Sequence of chain 1.A:
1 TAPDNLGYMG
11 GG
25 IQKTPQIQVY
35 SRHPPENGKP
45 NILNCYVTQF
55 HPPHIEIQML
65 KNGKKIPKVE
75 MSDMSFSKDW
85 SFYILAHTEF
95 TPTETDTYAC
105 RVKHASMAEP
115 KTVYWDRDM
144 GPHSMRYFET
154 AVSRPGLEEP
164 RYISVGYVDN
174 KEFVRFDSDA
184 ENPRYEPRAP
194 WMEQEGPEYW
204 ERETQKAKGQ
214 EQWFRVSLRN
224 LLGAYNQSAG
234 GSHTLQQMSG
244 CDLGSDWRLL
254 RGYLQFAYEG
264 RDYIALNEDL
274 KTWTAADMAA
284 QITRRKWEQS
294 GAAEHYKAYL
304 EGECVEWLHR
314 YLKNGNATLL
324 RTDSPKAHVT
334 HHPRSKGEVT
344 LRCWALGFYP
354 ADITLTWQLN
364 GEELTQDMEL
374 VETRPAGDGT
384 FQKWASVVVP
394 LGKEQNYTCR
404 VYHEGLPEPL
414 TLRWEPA

The small molecule below binds the protein below.
Small molecule (SMILES): CC(=O)N[C@@H]1[C@@H](O)[C@H](O)[C@@H](CO)O[C@H]1O

Binding-site contacts:
Ligand atom C8 contacts residue ASN363 of chain 1.A at 3.1 Å.
Ligand atom O7 contacts residue ASN399 of chain 1.A at 4.1 Å.
Ligand atom C2 contacts residue ASN399 of chain 1.A at 2.4 Å.
Ligand atom N2 contacts residue LYS396 of chain 1.A at 4.1 Å.
Ligand atom C1 contacts residue LYS396 of chain 1.A at 4.1 Å.
Ligand atom C4 contacts residue ASN399 of chain 1.A at 4.2 Å.
Ligand atom C1 contacts residue ASN399 of chain 1.A at 1.4 Å.
Ligand atom O5 contacts residue ASN399 of chain 1.A at 2.4 Å (h-bond).
Ligand atom O7 contacts residue ASN363 of chain 1.A at 3.1 Å (h-bond).
Ligand atom C2 contacts residue ASN363 of chain 1.A at 4.2 Å.
Ligand atom C7 contacts residue ASN363 of chain 1.A at 3.1 Å.
Ligand atom C3 contacts residue ASN399 of chain 1.A at 3.8 Å.
Ligand atom N2 contacts residue ASN363 of chain 1.A at 3.9 Å.
Ligand atom C7 contacts residue ASN399 of chain 1.A at 3.8 Å.
Ligand atom N2 contacts residue ASN399 of chain 1.A at 3.0 Å (h-bond).
Ligand atom C5 contacts residue ASN399 of chain 1.A at 3.7 Å.
Ligand atom C1 contacts residue ASN363 of chain 1.A at 4.5 Å.